Sequence of chain 1.I:
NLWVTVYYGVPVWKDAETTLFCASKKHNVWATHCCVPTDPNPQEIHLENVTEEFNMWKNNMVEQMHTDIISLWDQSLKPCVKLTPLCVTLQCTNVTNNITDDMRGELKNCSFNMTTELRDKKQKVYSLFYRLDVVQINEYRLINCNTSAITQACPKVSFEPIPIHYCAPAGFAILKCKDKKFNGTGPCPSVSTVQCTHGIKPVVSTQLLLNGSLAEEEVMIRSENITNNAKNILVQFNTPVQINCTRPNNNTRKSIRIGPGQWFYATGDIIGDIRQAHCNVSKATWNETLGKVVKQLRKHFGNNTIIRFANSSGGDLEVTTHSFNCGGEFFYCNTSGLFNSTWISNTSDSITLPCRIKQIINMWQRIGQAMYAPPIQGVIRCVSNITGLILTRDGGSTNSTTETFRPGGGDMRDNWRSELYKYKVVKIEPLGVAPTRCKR

This protein binds this small molecule.
Small molecule (SMILES): CC(=O)N[C@H]1[C@H](O[C@H]2[C@H](O)[C@@H](NC(C)=O)CO[C@@H]2CO)O[C@H](CO)[C@@H](O)[C@@H]1O

Binding-site contacts:
Ligand atom C5 contacts residue ASN301 of chain 1.I at 3.7 Å.
Ligand atom C1 contacts residue THR383 of chain 1.I at 4.2 Å.
Ligand atom O3 contacts residue HIS299 of chain 1.I at 4.0 Å.
Ligand atom O5 contacts residue THR383 of chain 1.I at 4.3 Å.
Ligand atom C8 contacts residue ARG412 of chain 1.I at 3.5 Å.
Ligand atom C4 contacts residue ASN301 of chain 1.I at 4.2 Å.
Ligand atom C8 contacts residue HIS299 of chain 1.I at 3.8 Å.
Ligand atom C8 contacts residue CYS266 of chain 1.I at 4.4 Å (hydrophobic).
Ligand atom C1 contacts residue HIS299 of chain 1.I at 4.4 Å.
Ligand atom C2 contacts residue ASN301 of chain 1.I at 2.4 Å.
Ligand atom O7 contacts residue ASN301 of chain 1.I at 3.6 Å.
Ligand atom O5 contacts residue ASN301 of chain 1.I at 2.4 Å (h-bond).
Ligand atom C8 contacts residue ASN265 of chain 1.I at 3.2 Å.
Ligand atom C8 contacts residue ASN301 of chain 1.I at 4.1 Å.
Ligand atom C3 contacts residue ASN301 of chain 1.I at 3.7 Å.
Ligand atom C1 contacts residue ASN301 of chain 1.I at 1.5 Å.
Ligand atom C7 contacts residue HIS299 of chain 1.I at 3.9 Å.
Ligand atom C8 contacts residue THR267 of chain 1.I at 3.6 Å.
Ligand atom C7 contacts residue ASN265 of chain 1.I at 4.3 Å.
Ligand atom C7 contacts residue ASN301 of chain 1.I at 3.3 Å.
Ligand atom N2 contacts residue ASN301 of chain 1.I at 2.8 Å (h-bond).
Ligand atom N2 contacts residue HIS299 of chain 1.I at 3.1 Å (h-bond).
Ligand atom O7 contacts residue ASN265 of chain 1.I at 4.5 Å.
Ligand atom C2 contacts residue HIS299 of chain 1.I at 4.0 Å.
Ligand atom C3 contacts residue HIS299 of chain 1.I at 3.8 Å.
Ligand atom C7 contacts residue ARG412 of chain 1.I at 3.6 Å.
Ligand atom O7 contacts residue ARG412 of chain 1.I at 3.0 Å (salt-bridge).